The protein below binds the small molecule below.
Small molecule (SMILES): CC(=O)N[C@@H]1[C@@H](O)[C@H](O)[C@@H](CO)O[C@H]1O

Binding-site contacts:
Ligand atom O6 contacts residue ASN318 of chain 6.E at 3.3 Å.
Ligand atom O5 contacts residue SER284 of chain 6.E at 4.4 Å.
Ligand atom O4 contacts residue ASN318 of chain 6.E at 4.4 Å.
Ligand atom O6 contacts residue SER284 of chain 6.E at 2.9 Å (h-bond).
Ligand atom C6 contacts residue ASN318 of chain 6.E at 3.3 Å.
Ligand atom C5 contacts residue SER284 of chain 6.E at 4.5 Å.
Ligand atom C6 contacts residue SER284 of chain 6.E at 3.2 Å.

Sequence of chain 6.E:
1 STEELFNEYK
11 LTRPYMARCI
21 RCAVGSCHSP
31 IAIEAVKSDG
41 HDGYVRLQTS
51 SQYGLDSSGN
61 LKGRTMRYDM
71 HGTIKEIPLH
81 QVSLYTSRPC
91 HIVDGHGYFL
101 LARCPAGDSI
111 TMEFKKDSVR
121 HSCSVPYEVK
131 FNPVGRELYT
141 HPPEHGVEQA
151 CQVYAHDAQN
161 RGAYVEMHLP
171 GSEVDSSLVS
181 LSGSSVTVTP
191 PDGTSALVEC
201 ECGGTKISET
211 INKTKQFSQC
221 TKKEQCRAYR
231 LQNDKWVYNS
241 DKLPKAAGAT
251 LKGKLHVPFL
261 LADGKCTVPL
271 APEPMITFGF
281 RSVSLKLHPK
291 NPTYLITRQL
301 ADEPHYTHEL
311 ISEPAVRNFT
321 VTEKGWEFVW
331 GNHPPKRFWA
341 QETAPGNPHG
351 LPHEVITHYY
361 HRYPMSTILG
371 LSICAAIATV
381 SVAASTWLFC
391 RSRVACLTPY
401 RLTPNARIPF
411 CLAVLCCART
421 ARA